This protein binds this small molecule.
Small molecule (SMILES): CCO/N=C/c1ccc(OCC[C@@H](C)CCN2CCN(c3ccnc(C(N)=O)c3)C2=O)cc1

Sequence of chain 24.C:
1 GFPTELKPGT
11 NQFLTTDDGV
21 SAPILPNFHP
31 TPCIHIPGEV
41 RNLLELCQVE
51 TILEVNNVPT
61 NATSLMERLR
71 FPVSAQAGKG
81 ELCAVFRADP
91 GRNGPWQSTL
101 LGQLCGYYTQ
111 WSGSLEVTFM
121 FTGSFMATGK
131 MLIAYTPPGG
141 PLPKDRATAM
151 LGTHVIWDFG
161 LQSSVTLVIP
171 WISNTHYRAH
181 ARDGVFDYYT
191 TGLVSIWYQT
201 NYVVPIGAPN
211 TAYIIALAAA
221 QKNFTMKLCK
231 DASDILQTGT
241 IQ

Sequence of chain 23.C:
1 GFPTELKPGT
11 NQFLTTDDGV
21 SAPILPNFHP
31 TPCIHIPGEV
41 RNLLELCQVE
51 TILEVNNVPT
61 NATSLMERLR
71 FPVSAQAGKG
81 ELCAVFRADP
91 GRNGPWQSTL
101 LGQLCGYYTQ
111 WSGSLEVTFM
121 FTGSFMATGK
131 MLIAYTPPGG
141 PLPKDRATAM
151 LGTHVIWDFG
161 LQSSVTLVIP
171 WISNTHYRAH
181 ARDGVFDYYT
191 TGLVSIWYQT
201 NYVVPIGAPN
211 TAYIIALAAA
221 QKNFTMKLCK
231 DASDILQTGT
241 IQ

Sequence of chain 23.A:
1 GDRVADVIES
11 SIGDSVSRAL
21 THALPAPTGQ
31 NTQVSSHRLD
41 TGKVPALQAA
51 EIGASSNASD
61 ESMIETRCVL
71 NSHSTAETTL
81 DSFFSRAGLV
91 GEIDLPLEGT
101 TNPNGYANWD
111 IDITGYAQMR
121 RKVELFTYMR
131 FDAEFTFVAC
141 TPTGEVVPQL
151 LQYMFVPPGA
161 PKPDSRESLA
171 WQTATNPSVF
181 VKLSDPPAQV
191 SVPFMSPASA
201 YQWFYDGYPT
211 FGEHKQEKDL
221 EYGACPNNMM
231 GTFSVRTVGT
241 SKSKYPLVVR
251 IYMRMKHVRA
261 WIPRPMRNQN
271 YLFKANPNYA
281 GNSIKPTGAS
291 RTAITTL

Binding-site contacts:
Ligand atom CBB contacts residue ILE111 of chain 23.A at 3.6 Å (hydrophobic).
Ligand atom CAT contacts residue TRP203 of chain 23.A at 3.6 Å (hydrophobic).
Ligand atom CAT contacts residue ASN228 of chain 23.A at 3.5 Å.
Ligand atom CAN contacts residue PHE155 of chain 23.A at 3.8 Å (hydrophobic).
Ligand atom OAD contacts residue LYS274 of chain 23.A at 3.0 Å (salt-bridge).
Ligand atom CAP contacts residue ILE111 of chain 23.A at 3.8 Å (hydrophobic).
Ligand atom CAZ contacts residue TRP203 of chain 23.A at 3.5 Å (hydrophobic).
Ligand atom CAO contacts residue ILE111 of chain 23.A at 3.8 Å (hydrophobic).
Ligand atom OAE contacts residue ASP112 of chain 23.A at 3.6 Å.
Ligand atom CAH contacts residue TRP203 of chain 23.A at 3.5 Å (hydrophobic).
Ligand atom OAD contacts residue ALA275 of chain 23.A at 3.2 Å.
Ligand atom CAL contacts residue PHE155 of chain 23.A at 3.6 Å (hydrophobic).
Ligand atom NAU contacts residue PHE155 of chain 23.A at 3.7 Å.
Ligand atom CAN contacts residue PRO177 of chain 23.A at 3.4 Å (hydrophobic).
Ligand atom OAX contacts residue MET195 of chain 23.A at 3.6 Å.
Ligand atom CAS contacts residue TYR201 of chain 23.A at 3.5 Å (hydrophobic).
Ligand atom CAG contacts residue GLN202 of chain 23.A at 3.3 Å.
Ligand atom CAA contacts residue SER178 of chain 23.A at 3.5 Å.
Ligand atom CAA contacts residue TYR153 of chain 23.A at 3.5 Å (hydrophobic).
Ligand atom CAH contacts residue ASN228 of chain 23.A at 3.4 Å.
Ligand atom OAE contacts residue ILE113 of chain 23.A at 3.3 Å (h-bond).
Ligand atom CAA contacts residue PRO177 of chain 23.A at 3.5 Å (hydrophobic).
Ligand atom CAK contacts residue PHE135 of chain 23.A at 3.6 Å (hydrophobic).
Ligand atom NAC contacts residue THR114 of chain 23.A at 3.3 Å (h-bond).
Ligand atom NAC contacts residue ASP112 of chain 23.A at 2.5 Å (salt-bridge).
Ligand atom OAX contacts residue ILE111 of chain 23.A at 3.5 Å.
Ligand atom CAF contacts residue PHE137 of chain 23.A at 3.8 Å (hydrophobic).
Ligand atom CBC contacts residue ASN228 of chain 23.A at 3.8 Å.
Ligand atom CAY contacts residue THR114 of chain 23.A at 3.8 Å.
Ligand atom CAS contacts residue TRP203 of chain 23.A at 3.8 Å (hydrophobic).
Ligand atom CAY contacts residue ASP112 of chain 23.A at 3.8 Å.
Ligand atom CAA contacts residue VAL179 of chain 23.A at 3.2 Å (hydrophobic).
Ligand atom CAL contacts residue ILE111 of chain 23.A at 3.7 Å (hydrophobic).
Ligand atom CAG contacts residue TRP203 of chain 23.A at 3.7 Å (hydrophobic).
Ligand atom CAH contacts residue GLN202 of chain 23.A at 3.2 Å.
Ligand atom CBC contacts residue TRP203 of chain 23.A at 3.6 Å (hydrophobic).
Ligand atom CAG contacts residue ASN228 of chain 23.A at 3.6 Å.
Ligand atom CAJ contacts residue PHE155 of chain 23.A at 3.7 Å (hydrophobic).
Ligand atom CAI contacts residue PHE135 of chain 23.A at 3.7 Å (hydrophobic).
Ligand atom NBG contacts residue TRP203 of chain 23.A at 3.3 Å.